Binding-site contacts:
Ligand atom O4 contacts residue TRP255 of chain 1.B at 4.5 Å.
Ligand atom O3 contacts residue TRP255 of chain 1.B at 3.4 Å.
Ligand atom N2 contacts residue TRP255 of chain 1.B at 4.5 Å.
Ligand atom O7 contacts residue TRP255 of chain 1.B at 3.6 Å.
Ligand atom C2 contacts residue ASN58 of chain 1.B at 2.5 Å.
Ligand atom C2 contacts residue TRP255 of chain 1.B at 3.6 Å (hydrophobic).
Ligand atom C8 contacts residue TYR25 of chain 1.B at 3.7 Å (hydrophobic).
Ligand atom C8 contacts residue THR60 of chain 1.B at 3.6 Å.
Ligand atom C1 contacts residue TRP255 of chain 1.B at 4.2 Å (hydrophobic).
Ligand atom C7 contacts residue TYR25 of chain 1.B at 3.4 Å (hydrophobic).
Ligand atom O5 contacts residue ASN58 of chain 1.B at 2.4 Å (h-bond).
Ligand atom C4 contacts residue TRP255 of chain 1.B at 3.6 Å (hydrophobic).
Ligand atom N2 contacts residue TYR25 of chain 1.B at 4.2 Å.
Ligand atom C3 contacts residue ASN58 of chain 1.B at 3.8 Å.
Ligand atom C5 contacts residue ASN58 of chain 1.B at 3.6 Å.
Ligand atom O7 contacts residue TYR25 of chain 1.B at 2.7 Å (h-bond).
Ligand atom C4 contacts residue ASN58 of chain 1.B at 4.2 Å.
Ligand atom C1 contacts residue ASN58 of chain 1.B at 1.4 Å.
Ligand atom C7 contacts residue TRP255 of chain 1.B at 4.5 Å (hydrophobic).
Ligand atom C7 contacts residue ASN58 of chain 1.B at 4.1 Å.
Ligand atom O6 contacts residue TRP255 of chain 1.B at 4.1 Å.
Ligand atom O5 contacts residue TRP255 of chain 1.B at 3.9 Å.
Ligand atom C2 contacts residue TYR25 of chain 1.B at 4.4 Å (hydrophobic).
Ligand atom C3 contacts residue TRP255 of chain 1.B at 3.7 Å (hydrophobic).
Ligand atom N2 contacts residue ASN58 of chain 1.B at 2.9 Å (h-bond).

A protein and the small-molecule ligand that binds it are described below.
Small molecule (SMILES): CC(=O)N[C@@H]1[C@@H](O)[C@H](O)[C@@H](CO)O[C@H]1O

Sequence of chain 1.B:
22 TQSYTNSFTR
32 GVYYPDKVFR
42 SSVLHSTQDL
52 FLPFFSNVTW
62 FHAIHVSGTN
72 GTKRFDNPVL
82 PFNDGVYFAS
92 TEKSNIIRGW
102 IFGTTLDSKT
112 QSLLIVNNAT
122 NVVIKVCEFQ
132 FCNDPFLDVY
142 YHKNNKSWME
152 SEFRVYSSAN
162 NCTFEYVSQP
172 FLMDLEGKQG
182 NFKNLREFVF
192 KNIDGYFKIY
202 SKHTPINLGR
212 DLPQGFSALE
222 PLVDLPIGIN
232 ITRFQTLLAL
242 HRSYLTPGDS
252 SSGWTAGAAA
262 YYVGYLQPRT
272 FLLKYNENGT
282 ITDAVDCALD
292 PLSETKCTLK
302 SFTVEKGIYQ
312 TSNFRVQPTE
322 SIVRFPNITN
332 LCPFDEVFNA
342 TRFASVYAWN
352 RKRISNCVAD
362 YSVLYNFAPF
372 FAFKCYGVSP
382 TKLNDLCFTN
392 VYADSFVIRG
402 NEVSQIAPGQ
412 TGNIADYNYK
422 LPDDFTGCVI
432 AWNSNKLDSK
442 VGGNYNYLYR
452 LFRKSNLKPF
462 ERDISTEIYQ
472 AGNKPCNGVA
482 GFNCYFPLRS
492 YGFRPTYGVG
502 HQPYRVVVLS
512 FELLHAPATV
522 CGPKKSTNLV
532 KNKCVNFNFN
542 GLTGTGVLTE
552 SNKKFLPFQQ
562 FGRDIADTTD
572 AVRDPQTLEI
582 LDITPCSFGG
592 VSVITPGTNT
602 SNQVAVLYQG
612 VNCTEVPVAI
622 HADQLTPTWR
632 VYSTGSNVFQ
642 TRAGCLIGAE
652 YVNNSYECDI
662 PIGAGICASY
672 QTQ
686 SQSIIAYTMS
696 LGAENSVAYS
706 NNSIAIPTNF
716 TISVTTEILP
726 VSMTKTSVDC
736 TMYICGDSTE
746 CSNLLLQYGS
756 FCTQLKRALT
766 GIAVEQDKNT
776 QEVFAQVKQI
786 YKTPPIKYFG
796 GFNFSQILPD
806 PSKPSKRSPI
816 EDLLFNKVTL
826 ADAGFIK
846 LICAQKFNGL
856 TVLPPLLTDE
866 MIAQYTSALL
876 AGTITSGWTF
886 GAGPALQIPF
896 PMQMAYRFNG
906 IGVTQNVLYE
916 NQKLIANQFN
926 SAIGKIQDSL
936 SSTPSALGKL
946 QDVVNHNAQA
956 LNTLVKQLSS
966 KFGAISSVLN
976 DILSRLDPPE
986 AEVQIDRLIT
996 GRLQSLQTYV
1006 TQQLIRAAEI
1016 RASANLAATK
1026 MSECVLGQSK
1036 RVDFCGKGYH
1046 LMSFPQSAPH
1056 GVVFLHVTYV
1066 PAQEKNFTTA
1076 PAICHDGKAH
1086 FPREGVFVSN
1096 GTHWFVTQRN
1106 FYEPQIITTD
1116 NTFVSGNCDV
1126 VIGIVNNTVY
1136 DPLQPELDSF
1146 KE